Sequence of chain 1.B:
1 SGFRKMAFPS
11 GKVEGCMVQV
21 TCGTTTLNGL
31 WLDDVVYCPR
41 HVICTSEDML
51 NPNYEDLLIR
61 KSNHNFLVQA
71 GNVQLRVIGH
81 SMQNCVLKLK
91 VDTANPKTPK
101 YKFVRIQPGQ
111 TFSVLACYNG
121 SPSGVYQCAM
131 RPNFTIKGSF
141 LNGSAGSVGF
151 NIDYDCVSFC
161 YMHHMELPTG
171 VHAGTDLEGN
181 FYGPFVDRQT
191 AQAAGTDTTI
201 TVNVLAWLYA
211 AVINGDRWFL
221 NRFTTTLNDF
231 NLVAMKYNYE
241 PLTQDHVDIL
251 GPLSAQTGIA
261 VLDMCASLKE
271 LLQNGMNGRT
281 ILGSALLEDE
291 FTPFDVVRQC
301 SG

This small molecule binds to this protein.
Small molecule (SMILES): CC(C)C[C@H](NC(=O)[C@H](CCCCN)NC(=O)[C@@H](NC(=O)[C@H](CO)NC(=O)[C@@H](N)[C@@H](C)O)C(C)C)C(=O)N[C@@H](CCC(N)=O)C(=O)N[C@@H](C)C(=O)N[C@@H](CCC(=O)O)C(=O)N[C@@H](Cc1ccccc1)C(=O)N[C@H](C=O)CCCN=C(N)N

Binding-site contacts:
Ligand atom OE1 contacts residue PHE140 of chain 1.B at 3.4 Å.
Ligand atom N contacts residue GLU166 of chain 1.B at 3.0 Å (salt-bridge).
Ligand atom CB contacts residue HIS41 of chain 1.B at 3.4 Å.
Ligand atom CB contacts residue THR190 of chain 1.B at 3.4 Å.
Ligand atom N contacts residue HIS164 of chain 1.B at 3.2 Å (h-bond).
Ligand atom OE1 contacts residue GLU166 of chain 1.B at 3.3 Å.
Ligand atom O contacts residue SER144 of chain 1.B at 2.9 Å (h-bond).
Ligand atom O contacts residue GLN189 of chain 1.B at 3.4 Å.
Ligand atom CG2 contacts residue GLN192 of chain 1.B at 3.3 Å.
Ligand atom N contacts residue GLN189 of chain 1.B at 3.3 Å (h-bond).
Ligand atom N contacts residue THR190 of chain 1.B at 2.9 Å (h-bond).
Ligand atom N contacts residue THR26 of chain 1.B at 2.7 Å (h-bond).
Ligand atom CZ contacts residue MET49 of chain 1.B at 3.5 Å (hydrophobic).
Ligand atom O contacts residue ALA191 of chain 1.B at 3.4 Å.
Ligand atom CA contacts residue THR26 of chain 1.B at 3.5 Å.
Ligand atom O contacts residue ALA145 of chain 1.B at 3.0 Å (h-bond).
Ligand atom O contacts residue PRO168 of chain 1.B at 3.3 Å.
Ligand atom O contacts residue MET165 of chain 1.B at 3.5 Å.
Ligand atom CG2 contacts residue THR190 of chain 1.B at 3.5 Å.
Ligand atom O contacts residue THR25 of chain 1.B at 3.3 Å.
Ligand atom CE1 contacts residue THR45 of chain 1.B at 3.4 Å.
Ligand atom C contacts residue ALA145 of chain 1.B at 3.5 Å (hydrophobic).
Ligand atom O contacts residue GLU166 of chain 1.B at 3.0 Å (salt-bridge).
Ligand atom CB contacts residue THR26 of chain 1.B at 3.4 Å.
Ligand atom O contacts residue THR26 of chain 1.B at 2.9 Å (h-bond).
Ligand atom C contacts residue GLY143 of chain 1.B at 3.4 Å.
Ligand atom CA contacts residue GLU166 of chain 1.B at 3.5 Å.
Ligand atom O contacts residue GLY143 of chain 1.B at 2.8 Å (h-bond).
Ligand atom CG2 contacts residue LEU167 of chain 1.B at 3.5 Å (hydrophobic).
Ligand atom CD contacts residue HIS163 of chain 1.B at 3.4 Å.
Ligand atom NE2 contacts residue PHE140 of chain 1.B at 2.8 Å (h-bond).
Ligand atom NE2 contacts residue GLU166 of chain 1.B at 3.3 Å (salt-bridge).
Ligand atom OE1 contacts residue MET165 of chain 1.B at 3.5 Å.
Ligand atom CB contacts residue SER144 of chain 1.B at 3.5 Å.
Ligand atom OE1 contacts residue HIS163 of chain 1.B at 2.6 Å (h-bond).
Ligand atom CE1 contacts residue CYS44 of chain 1.B at 3.5 Å (hydrophobic).
Ligand atom C contacts residue THR24 of chain 1.B at 3.2 Å.
Ligand atom CD2 contacts residue MET165 of chain 1.B at 3.5 Å (hydrophobic).
Ligand atom OE1 contacts residue ASN142 of chain 1.B at 3.5 Å.
Ligand atom O contacts residue GLY143 of chain 1.B at 3.3 Å (h-bond).